Sequence of chain 3.A:
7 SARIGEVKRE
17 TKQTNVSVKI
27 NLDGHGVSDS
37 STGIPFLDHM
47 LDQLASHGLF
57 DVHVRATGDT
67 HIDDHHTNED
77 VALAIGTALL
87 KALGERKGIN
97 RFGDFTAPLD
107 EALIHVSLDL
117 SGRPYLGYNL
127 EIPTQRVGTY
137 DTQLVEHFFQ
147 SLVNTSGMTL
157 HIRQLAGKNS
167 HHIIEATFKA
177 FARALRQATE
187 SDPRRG

Binding-site contacts:
Ligand atom O1 contacts residue GLU171 of chain 12.A at 2.6 Å (salt-bridge).
Ligand atom O6 contacts residue ARG97 of chain 3.A at 3.0 Å (salt-bridge).
Ligand atom C6 contacts residue IYP1 of chain 16.E at 0.8 Å.
Ligand atom C1 contacts residue GLU171 of chain 12.A at 3.2 Å.
Ligand atom C4 contacts residue MN1 of chain 16.C at 3.0 Å.
Ligand atom C5 contacts residue IYP1 of chain 16.E at 0.6 Å.
Ligand atom N3 contacts residue IYP1 of chain 16.E at 0.9 Å.
Ligand atom N3 contacts residue GLU75 of chain 16.A at 3.3 Å (salt-bridge).
Ligand atom O1 contacts residue HIS45 of chain 12.A at 3.2 Å.
Ligand atom N3 contacts residue MN1 of chain 16.B at 2.3 Å.
Ligand atom O4 contacts residue HIS53 of chain 12.A at 2.9 Å (h-bond).
Ligand atom P6 contacts residue IYP1 of chain 16.E at 0.1 Å.
Ligand atom O4 contacts residue IYP1 of chain 16.E at 0.3 Å (h-bond).
Ligand atom N1 contacts residue HIS167 of chain 12.A at 3.2 Å (h-bond).
Ligand atom C6 contacts residue MN1 of chain 16.B at 3.1 Å.
Ligand atom O5 contacts residue IYP1 of chain 16.E at 0.1 Å (h-bond).
Ligand atom C3 contacts residue IYP1 of chain 16.E at 0.3 Å.
Ligand atom O6 contacts residue IYP1 of chain 16.E at 0.1 Å (h-bond).
Ligand atom C6 contacts residue HIS71 of chain 16.A at 3.1 Å.
Ligand atom N3 contacts residue HIS71 of chain 16.A at 3.2 Å (h-bond).
Ligand atom C2 contacts residue EDO1 of chain 16.F at 3.2 Å.
Ligand atom N1 contacts residue GLU171 of chain 12.A at 3.1 Å (salt-bridge).
Ligand atom N1 contacts residue MN1 of chain 16.C at 2.2 Å.
Ligand atom C6 contacts residue MN1 of chain 16.C at 3.2 Å.
Ligand atom O1 contacts residue IYP1 of chain 16.E at 0.2 Å (h-bond).
Ligand atom O6 contacts residue LYS175 of chain 12.A at 2.9 Å (salt-bridge).
Ligand atom O2 contacts residue IYP1 of chain 16.E at 1.9 Å.
Ligand atom C3 contacts residue GLU171 of chain 12.A at 3.3 Å.
Ligand atom C4 contacts residue IYP1 of chain 16.E at 0.5 Å.
Ligand atom O2 contacts residue ARG119 of chain 3.A at 3.3 Å (salt-bridge).
Ligand atom C1 contacts residue IYP1 of chain 16.E at 0.1 Å.
Ligand atom O3 contacts residue IYP1 of chain 16.E at 0.2 Å (h-bond).
Ligand atom N1 contacts residue HIS72 of chain 16.A at 3.1 Å (h-bond).
Ligand atom C3 contacts residue MN1 of chain 16.C at 3.2 Å.
Ligand atom C2 contacts residue IYP1 of chain 16.E at 0.5 Å.
Ligand atom O2 contacts residue EDO1 of chain 16.F at 2.9 Å (h-bond).
Ligand atom O1 contacts residue MN1 of chain 16.C at 2.5 Å.
Ligand atom O5 contacts residue ARG97 of chain 3.A at 2.8 Å (salt-bridge).
Ligand atom O4 contacts residue GLN49 of chain 12.A at 2.9 Å (h-bond).
Ligand atom N1 contacts residue IYP1 of chain 16.E at 0.4 Å (h-bond).

Sequence of chain 16.A:
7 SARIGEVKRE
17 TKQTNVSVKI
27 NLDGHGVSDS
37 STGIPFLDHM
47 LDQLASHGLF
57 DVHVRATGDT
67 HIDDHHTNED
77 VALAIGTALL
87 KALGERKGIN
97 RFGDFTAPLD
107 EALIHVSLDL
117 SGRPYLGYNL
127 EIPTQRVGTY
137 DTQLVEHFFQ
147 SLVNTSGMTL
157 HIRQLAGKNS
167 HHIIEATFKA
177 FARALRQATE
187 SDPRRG

Sequence of chain 12.A:
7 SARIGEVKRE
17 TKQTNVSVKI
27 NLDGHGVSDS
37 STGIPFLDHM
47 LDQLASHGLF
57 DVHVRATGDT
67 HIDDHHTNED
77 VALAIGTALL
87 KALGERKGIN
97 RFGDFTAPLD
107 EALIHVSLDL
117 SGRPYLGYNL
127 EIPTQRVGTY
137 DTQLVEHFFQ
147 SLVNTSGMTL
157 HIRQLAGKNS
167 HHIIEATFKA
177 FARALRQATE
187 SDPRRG

The protein below binds the small molecule below.
Small molecule (SMILES): O=P(O)(O)OC[C@H](O)[C@@H](O)c1cnc[nH]1